Sequence of chain 1.A:
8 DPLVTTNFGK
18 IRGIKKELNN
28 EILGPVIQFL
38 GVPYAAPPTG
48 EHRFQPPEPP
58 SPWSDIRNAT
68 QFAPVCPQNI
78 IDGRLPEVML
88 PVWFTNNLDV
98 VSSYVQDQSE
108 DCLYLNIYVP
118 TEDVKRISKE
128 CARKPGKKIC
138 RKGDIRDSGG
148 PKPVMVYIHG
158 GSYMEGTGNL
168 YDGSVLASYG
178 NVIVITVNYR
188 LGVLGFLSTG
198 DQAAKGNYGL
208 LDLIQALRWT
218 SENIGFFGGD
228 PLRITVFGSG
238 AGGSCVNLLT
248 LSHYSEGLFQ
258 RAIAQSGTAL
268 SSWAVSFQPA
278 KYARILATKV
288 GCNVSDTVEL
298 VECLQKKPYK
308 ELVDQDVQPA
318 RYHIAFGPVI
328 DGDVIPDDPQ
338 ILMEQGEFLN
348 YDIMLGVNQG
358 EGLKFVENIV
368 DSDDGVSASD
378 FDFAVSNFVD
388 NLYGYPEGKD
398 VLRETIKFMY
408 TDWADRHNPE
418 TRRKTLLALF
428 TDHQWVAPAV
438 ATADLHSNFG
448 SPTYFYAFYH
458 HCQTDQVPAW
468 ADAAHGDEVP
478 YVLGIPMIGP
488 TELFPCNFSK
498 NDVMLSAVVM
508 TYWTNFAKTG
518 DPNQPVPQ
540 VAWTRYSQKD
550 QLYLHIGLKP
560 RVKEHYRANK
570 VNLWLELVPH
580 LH

This small molecule binds to this protein.
Small molecule (SMILES): CC(=O)N[C@@H]1[C@@H](O)[C@H](O)[C@@H](CO)O[C@H]1O

Binding-site contacts:
Ligand atom C8 contacts residue THR285 of chain 1.A at 3.4 Å.
Ligand atom N2 contacts residue THR285 of chain 1.A at 3.8 Å.
Ligand atom C7 contacts residue ASN290 of chain 1.A at 3.5 Å.
Ligand atom C8 contacts residue ARG281 of chain 1.A at 4.3 Å.
Ligand atom O5 contacts residue ARG281 of chain 1.A at 3.9 Å.
Ligand atom O7 contacts residue THR285 of chain 1.A at 3.4 Å.
Ligand atom N2 contacts residue ARG281 of chain 1.A at 4.3 Å.
Ligand atom C4 contacts residue ASN290 of chain 1.A at 4.2 Å.
Ligand atom C2 contacts residue ASN290 of chain 1.A at 2.5 Å.
Ligand atom C1 contacts residue ASN290 of chain 1.A at 1.4 Å.
Ligand atom C7 contacts residue ARG281 of chain 1.A at 4.4 Å.
Ligand atom C5 contacts residue ASN290 of chain 1.A at 3.7 Å.
Ligand atom C5 contacts residue ARG281 of chain 1.A at 3.9 Å.
Ligand atom C1 contacts residue ARG281 of chain 1.A at 3.7 Å.
Ligand atom C3 contacts residue ASN290 of chain 1.A at 3.8 Å.
Ligand atom O7 contacts residue ASN290 of chain 1.A at 3.5 Å (h-bond).
Ligand atom N2 contacts residue ASN290 of chain 1.A at 2.9 Å (h-bond).
Ligand atom O5 contacts residue ASN290 of chain 1.A at 2.4 Å (h-bond).
Ligand atom C8 contacts residue ILE282 of chain 1.A at 3.8 Å (hydrophobic).
Ligand atom C7 contacts residue THR285 of chain 1.A at 3.3 Å.